Binding-site contacts:
Ligand atom O1 contacts residue ASP287 of chain 1.A at 2.8 Å (salt-bridge).
Ligand atom O1 contacts residue GLU181 of chain 1.A at 2.9 Å (salt-bridge).
Ligand atom O2 contacts residue FMT1 of chain 1.C at 3.3 Å (h-bond).
Ligand atom C1 contacts residue TRP137 of chain 1.A at 3.9 Å (hydrophobic).
Ligand atom O5 contacts residue ASP287 of chain 1.A at 2.6 Å (salt-bridge).
Ligand atom C2 contacts residue FMT1 of chain 1.C at 3.2 Å.
Ligand atom O1 contacts residue ASP245 of chain 1.A at 4.2 Å.
Ligand atom O2 contacts residue GLU217 of chain 1.A at 4.1 Å.
Ligand atom O2 contacts residue ASP287 of chain 1.A at 2.9 Å (salt-bridge).
Ligand atom C2 contacts residue ASP287 of chain 1.A at 3.6 Å.
Ligand atom O1 contacts residue HIS220 of chain 1.A at 3.8 Å.
Ligand atom O3 contacts residue PHE94 of chain 1.A at 3.7 Å.
Ligand atom C1 contacts residue GLU181 of chain 1.A at 3.8 Å.
Ligand atom C2 contacts residue MG1 of chain 1.D at 3.0 Å.
Ligand atom O3 contacts residue TRP137 of chain 1.A at 3.5 Å.
Ligand atom O5 contacts residue FMT1 of chain 1.C at 2.9 Å (h-bond).
Ligand atom O3 contacts residue HIS54 of chain 1.A at 2.6 Å (h-bond).
Ligand atom C3 contacts residue TRP137 of chain 1.A at 4.1 Å (hydrophobic).
Ligand atom O1 contacts residue TRP137 of chain 1.A at 4.3 Å.
Ligand atom C3 contacts residue HIS54 of chain 1.A at 3.2 Å.
Ligand atom C2 contacts residue GLU181 of chain 1.A at 3.1 Å.
Ligand atom O2 contacts residue GLU181 of chain 1.A at 2.5 Å (salt-bridge).
Ligand atom C1 contacts residue MG1 of chain 1.D at 2.9 Å.
Ligand atom O1 contacts residue FMT1 of chain 1.C at 0.8 Å (h-bond).
Ligand atom C1 contacts residue FMT1 of chain 1.C at 2.1 Å.
Ligand atom O5 contacts residue TRP16 of chain 1.A at 3.5 Å (h-bond).
Ligand atom C3 contacts residue GLU181 of chain 1.A at 4.0 Å.
Ligand atom C3 contacts residue TRP16 of chain 1.A at 4.3 Å (hydrophobic).
Ligand atom O1 contacts residue MG1 of chain 1.D at 2.2 Å.
Ligand atom C1 contacts residue GLU217 of chain 1.A at 4.4 Å.
Ligand atom O2 contacts residue ASP245 of chain 1.A at 2.9 Å (salt-bridge).
Ligand atom O2 contacts residue TRP16 of chain 1.A at 4.4 Å.
Ligand atom C1 contacts residue ASP287 of chain 1.A at 3.1 Å.
Ligand atom O1 contacts residue GLU217 of chain 1.A at 3.2 Å (salt-bridge).
Ligand atom C2 contacts residue TRP137 of chain 1.A at 3.8 Å (hydrophobic).
Ligand atom O2 contacts residue MG1 of chain 1.D at 2.1 Å.
Ligand atom C3 contacts residue THR90 of chain 1.A at 4.3 Å.
Ligand atom O5 contacts residue MG1 of chain 1.D at 3.4 Å.
Ligand atom C3 contacts residue MG1 of chain 1.D at 4.3 Å.
Ligand atom C2 contacts residue ASP245 of chain 1.A at 4.2 Å.

Sequence of chain 1.A:
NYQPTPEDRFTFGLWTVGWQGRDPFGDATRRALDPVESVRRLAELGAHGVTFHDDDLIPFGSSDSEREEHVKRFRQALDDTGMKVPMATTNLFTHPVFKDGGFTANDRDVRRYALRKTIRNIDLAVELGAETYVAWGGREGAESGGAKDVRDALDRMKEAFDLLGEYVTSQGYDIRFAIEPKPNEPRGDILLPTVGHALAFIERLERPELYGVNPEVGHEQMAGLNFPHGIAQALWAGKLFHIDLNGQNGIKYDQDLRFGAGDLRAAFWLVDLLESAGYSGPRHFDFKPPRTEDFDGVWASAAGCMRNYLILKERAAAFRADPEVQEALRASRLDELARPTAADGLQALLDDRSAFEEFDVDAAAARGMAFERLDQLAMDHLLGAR

The small molecule below binds the protein below.
Small molecule (SMILES): OC[C@@H](O)C(O)O